The small molecule below binds the protein below.
Small molecule (SMILES): CC(C)C[C@H](NC(=O)[C@H](CO)NC(=O)[C@H](CO)NC(=O)[C@H](CCC(=O)O)NC(=O)[C@H](Cc1ccc(O)cc1)NC(=O)[C@H](Cc1ccc(O)cc1)NC(=O)[C@H](CCCNC(N)=[NH2+])NC(=O)[C@@H]([NH3+])Cc1c[nH]c2ccccc12)C(=O)N[C@@H](CC(C)C)C(=O)N1CCC[C@H]1C(=O)N[C@@H](Cc1ccc(O)cc1)C(=O)N1CCC[C@H]1C=O

Sequence of chain 1.C:
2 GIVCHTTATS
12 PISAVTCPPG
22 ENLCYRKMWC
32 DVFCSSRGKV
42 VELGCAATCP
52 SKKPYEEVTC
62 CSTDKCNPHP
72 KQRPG

Binding-site contacts:
Ligand atom CZ contacts residue ARG38 of chain 1.C at 3.5 Å.
Ligand atom CG contacts residue LYS40 of chain 1.C at 3.2 Å.
Ligand atom CA contacts residue LYS40 of chain 1.C at 3.3 Å.
Ligand atom CE1 contacts residue THR8 of chain 1.C at 3.4 Å.
Ligand atom CD2 contacts residue GLY39 of chain 1.C at 3.3 Å.
Ligand atom NH2 contacts residue ASP32 of chain 1.C at 2.6 Å (salt-bridge).
Ligand atom CE1 contacts residue ARG38 of chain 1.C at 3.3 Å.
Ligand atom N contacts residue THR8 of chain 1.C at 3.2 Å (h-bond).
Ligand atom O contacts residue LYS72 of chain 1.C at 3.1 Å (salt-bridge).
Ligand atom CD1 contacts residue ALA9 of chain 1.C at 3.1 Å (hydrophobic).
Ligand atom OH contacts residue THR10 of chain 1.C at 2.7 Å (h-bond).
Ligand atom CD2 contacts residue ILE13 of chain 1.C at 3.5 Å (hydrophobic).
Ligand atom OE1 contacts residue LYS40 of chain 1.C at 2.9 Å (salt-bridge).
Ligand atom CG contacts residue SER11 of chain 1.C at 3.4 Å.
Ligand atom OG contacts residue ARG38 of chain 1.C at 2.9 Å (salt-bridge).
Ligand atom CE2 contacts residue ARG38 of chain 1.C at 3.2 Å.
Ligand atom OH contacts residue PHE34 of chain 1.C at 3.4 Å.
Ligand atom CD contacts residue LYS40 of chain 1.C at 3.4 Å.
Ligand atom N contacts residue ARG38 of chain 1.C at 3.3 Å (salt-bridge).
Ligand atom OH contacts residue SER11 of chain 1.C at 3.4 Å.
Ligand atom N contacts residue LYS40 of chain 1.C at 3.1 Å (salt-bridge).
Ligand atom O contacts residue HIS70 of chain 1.C at 3.3 Å (h-bond).
Ligand atom CD2 contacts residue ARG38 of chain 1.C at 3.3 Å.
Ligand atom OH contacts residue ILE13 of chain 1.C at 3.4 Å (h-bond).
Ligand atom OH contacts residue ASP32 of chain 1.C at 2.6 Å (salt-bridge).
Ligand atom OE2 contacts residue MET29 of chain 1.C at 3.0 Å (h-bond).
Ligand atom CB contacts residue EPE1 of chain 1.J at 3.5 Å.
Ligand atom O contacts residue EPE1 of chain 1.J at 2.5 Å (h-bond).
Ligand atom O contacts residue VAL42 of chain 1.C at 3.0 Å (h-bond).
Ligand atom O contacts residue LYS72 of chain 1.C at 3.4 Å.
Ligand atom CE2 contacts residue ASP32 of chain 1.C at 3.4 Å.
Ligand atom NE1 contacts residue ALA9 of chain 1.C at 3.3 Å (h-bond).
Ligand atom CZ contacts residue ILE13 of chain 1.C at 3.5 Å (hydrophobic).
Ligand atom CB contacts residue ARG38 of chain 1.C at 3.2 Å.
Ligand atom OH contacts residue ARG38 of chain 1.C at 3.3 Å (salt-bridge).
Ligand atom O contacts residue HIS70 of chain 1.C at 2.6 Å (h-bond).
Ligand atom NH2 contacts residue VAL41 of chain 1.C at 3.5 Å.
Ligand atom O contacts residue VAL41 of chain 1.C at 3.4 Å.
Ligand atom CD contacts residue VAL41 of chain 1.C at 3.4 Å (hydrophobic).
Ligand atom CB contacts residue ARG38 of chain 1.C at 3.5 Å.